Sequence of chain 1.C:
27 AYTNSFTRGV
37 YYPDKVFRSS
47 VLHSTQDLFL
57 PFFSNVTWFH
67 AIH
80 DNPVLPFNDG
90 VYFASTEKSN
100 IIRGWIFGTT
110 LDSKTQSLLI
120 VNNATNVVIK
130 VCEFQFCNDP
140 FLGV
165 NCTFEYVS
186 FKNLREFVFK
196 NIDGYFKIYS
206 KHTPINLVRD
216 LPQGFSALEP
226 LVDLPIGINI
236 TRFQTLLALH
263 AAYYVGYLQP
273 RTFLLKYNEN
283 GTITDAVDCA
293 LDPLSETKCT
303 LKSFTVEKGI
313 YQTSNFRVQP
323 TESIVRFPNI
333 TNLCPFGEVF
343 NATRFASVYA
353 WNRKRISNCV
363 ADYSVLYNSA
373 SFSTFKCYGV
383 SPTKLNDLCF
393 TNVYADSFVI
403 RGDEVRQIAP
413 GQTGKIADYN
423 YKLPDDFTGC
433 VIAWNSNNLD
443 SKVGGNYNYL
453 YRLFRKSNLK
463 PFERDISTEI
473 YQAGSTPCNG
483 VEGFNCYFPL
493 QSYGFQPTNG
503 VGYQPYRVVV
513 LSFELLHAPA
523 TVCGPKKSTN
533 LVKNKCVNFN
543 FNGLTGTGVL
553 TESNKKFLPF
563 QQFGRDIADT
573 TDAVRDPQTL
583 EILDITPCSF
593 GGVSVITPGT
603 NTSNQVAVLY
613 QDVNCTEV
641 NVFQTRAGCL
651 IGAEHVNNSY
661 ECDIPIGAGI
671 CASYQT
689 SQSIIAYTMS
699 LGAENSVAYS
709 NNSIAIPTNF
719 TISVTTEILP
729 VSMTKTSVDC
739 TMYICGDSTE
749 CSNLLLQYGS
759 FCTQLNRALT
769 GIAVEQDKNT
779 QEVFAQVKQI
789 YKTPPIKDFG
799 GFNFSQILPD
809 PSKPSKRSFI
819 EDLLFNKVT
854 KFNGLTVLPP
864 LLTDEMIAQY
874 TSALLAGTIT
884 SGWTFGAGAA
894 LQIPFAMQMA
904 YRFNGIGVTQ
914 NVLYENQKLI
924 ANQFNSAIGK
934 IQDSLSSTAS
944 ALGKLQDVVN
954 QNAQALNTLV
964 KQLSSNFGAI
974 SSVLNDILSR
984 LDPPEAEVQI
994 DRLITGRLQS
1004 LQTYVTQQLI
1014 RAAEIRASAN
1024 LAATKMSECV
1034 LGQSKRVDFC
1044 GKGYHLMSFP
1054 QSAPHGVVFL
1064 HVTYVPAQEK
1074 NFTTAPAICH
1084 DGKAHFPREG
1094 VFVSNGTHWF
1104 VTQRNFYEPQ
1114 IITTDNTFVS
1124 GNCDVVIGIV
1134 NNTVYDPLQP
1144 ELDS

This small molecule binds to this protein.
Small molecule (SMILES): CC(=O)N[C@H]1[C@H](O[C@H]2[C@H](O)[C@@H](NC(C)=O)CO[C@@H]2CO)O[C@H](CO)[C@@H](O)[C@@H]1O

Binding-site contacts:
Ligand atom C3 contacts residue ASN1134 of chain 1.C at 3.8 Å.
Ligand atom C2 contacts residue ASN1134 of chain 1.C at 2.5 Å.
Ligand atom C7 contacts residue ASN1134 of chain 1.C at 3.1 Å.
Ligand atom N2 contacts residue ASN1134 of chain 1.C at 2.9 Å (h-bond).
Ligand atom C1 contacts residue ASN1134 of chain 1.C at 1.4 Å.
Ligand atom C5 contacts residue ASN1134 of chain 1.C at 3.7 Å.
Ligand atom C4 contacts residue ASN1134 of chain 1.C at 4.2 Å.
Ligand atom C8 contacts residue ASN1134 of chain 1.C at 4.3 Å.
Ligand atom O7 contacts residue ASN1134 of chain 1.C at 3.1 Å (h-bond).
Ligand atom O5 contacts residue ASN1134 of chain 1.C at 2.4 Å (h-bond).